Sequence of chain 1.A:
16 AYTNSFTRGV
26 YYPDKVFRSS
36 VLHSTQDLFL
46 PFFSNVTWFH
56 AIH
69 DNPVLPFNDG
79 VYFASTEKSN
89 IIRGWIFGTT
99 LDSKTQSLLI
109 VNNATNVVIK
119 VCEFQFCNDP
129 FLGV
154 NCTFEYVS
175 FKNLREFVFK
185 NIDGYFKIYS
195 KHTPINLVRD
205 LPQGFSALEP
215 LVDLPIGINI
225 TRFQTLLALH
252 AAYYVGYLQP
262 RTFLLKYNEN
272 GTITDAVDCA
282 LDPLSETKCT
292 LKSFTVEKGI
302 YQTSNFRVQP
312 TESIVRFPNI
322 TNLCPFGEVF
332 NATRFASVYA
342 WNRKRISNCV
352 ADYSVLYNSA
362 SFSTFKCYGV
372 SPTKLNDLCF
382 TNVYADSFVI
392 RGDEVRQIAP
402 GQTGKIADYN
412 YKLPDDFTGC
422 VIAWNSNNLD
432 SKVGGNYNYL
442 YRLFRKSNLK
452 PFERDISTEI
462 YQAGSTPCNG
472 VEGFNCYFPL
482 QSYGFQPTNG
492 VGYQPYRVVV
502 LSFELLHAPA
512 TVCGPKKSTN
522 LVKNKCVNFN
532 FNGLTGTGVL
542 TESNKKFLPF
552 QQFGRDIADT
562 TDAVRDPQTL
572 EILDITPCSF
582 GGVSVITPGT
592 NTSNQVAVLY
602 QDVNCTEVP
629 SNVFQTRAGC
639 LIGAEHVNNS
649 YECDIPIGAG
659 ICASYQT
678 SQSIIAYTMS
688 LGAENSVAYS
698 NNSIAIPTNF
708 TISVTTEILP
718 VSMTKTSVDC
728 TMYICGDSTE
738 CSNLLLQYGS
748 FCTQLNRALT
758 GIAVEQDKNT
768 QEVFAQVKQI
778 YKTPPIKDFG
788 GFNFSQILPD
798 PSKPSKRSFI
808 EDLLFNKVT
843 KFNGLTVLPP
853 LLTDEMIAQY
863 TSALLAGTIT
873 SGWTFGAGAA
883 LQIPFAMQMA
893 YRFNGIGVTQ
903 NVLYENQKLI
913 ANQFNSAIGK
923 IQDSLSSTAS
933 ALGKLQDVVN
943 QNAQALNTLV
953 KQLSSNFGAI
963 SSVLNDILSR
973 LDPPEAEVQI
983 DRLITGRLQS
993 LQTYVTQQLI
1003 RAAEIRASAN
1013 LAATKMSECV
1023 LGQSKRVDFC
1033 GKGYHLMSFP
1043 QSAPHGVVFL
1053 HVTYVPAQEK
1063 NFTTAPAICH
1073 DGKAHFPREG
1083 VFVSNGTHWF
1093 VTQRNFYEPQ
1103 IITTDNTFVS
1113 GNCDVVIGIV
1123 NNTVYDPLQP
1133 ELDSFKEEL

Binding-site contacts:
Ligand atom N2 contacts residue ASN111 of chain 1.A at 2.9 Å (h-bond).
Ligand atom O6 contacts residue LYS118 of chain 1.A at 3.4 Å (salt-bridge).
Ligand atom C3 contacts residue ASN111 of chain 1.A at 3.8 Å.
Ligand atom C5 contacts residue VAL116 of chain 1.A at 4.1 Å (hydrophobic).
Ligand atom C5 contacts residue ASN111 of chain 1.A at 3.7 Å.
Ligand atom O5 contacts residue VAL116 of chain 1.A at 4.2 Å.
Ligand atom C8 contacts residue ASN114 of chain 1.A at 3.7 Å.
Ligand atom C8 contacts residue THR113 of chain 1.A at 4.3 Å.
Ligand atom C4 contacts residue ASN111 of chain 1.A at 4.2 Å.
Ligand atom C7 contacts residue ASN111 of chain 1.A at 3.6 Å.
Ligand atom O6 contacts residue VAL116 of chain 1.A at 3.5 Å.
Ligand atom C1 contacts residue ASN111 of chain 1.A at 1.4 Å.
Ligand atom C7 contacts residue ASN114 of chain 1.A at 3.4 Å.
Ligand atom C6 contacts residue VAL116 of chain 1.A at 4.4 Å (hydrophobic).
Ligand atom O7 contacts residue ASN111 of chain 1.A at 3.8 Å.
Ligand atom O5 contacts residue ASN111 of chain 1.A at 2.4 Å (h-bond).
Ligand atom C2 contacts residue ASN111 of chain 1.A at 2.4 Å.
Ligand atom O7 contacts residue ASN114 of chain 1.A at 2.4 Å (h-bond).

This protein binds this small molecule.
Small molecule (SMILES): CC(=O)N[C@@H]1[C@@H](O)[C@H](O)[C@@H](CO)O[C@H]1O